Sequence of chain 1.C:
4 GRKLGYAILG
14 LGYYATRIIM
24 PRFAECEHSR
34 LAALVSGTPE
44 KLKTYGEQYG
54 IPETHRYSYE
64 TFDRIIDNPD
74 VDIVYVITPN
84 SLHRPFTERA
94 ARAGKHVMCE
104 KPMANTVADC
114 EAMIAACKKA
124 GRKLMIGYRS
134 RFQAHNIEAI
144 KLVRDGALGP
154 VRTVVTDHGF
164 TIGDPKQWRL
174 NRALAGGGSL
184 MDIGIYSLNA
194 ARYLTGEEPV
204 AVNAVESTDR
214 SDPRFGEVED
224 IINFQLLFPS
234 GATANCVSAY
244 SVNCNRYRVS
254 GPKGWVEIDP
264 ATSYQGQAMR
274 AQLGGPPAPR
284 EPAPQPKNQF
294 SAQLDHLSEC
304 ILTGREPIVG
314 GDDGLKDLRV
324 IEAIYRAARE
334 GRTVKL

Binding-site contacts:
Ligand atom O4 contacts residue GLU309 of chain 1.C at 3.0 Å (salt-bridge).
Ligand atom O5 contacts residue ARG125 of chain 1.C at 2.6 Å (salt-bridge).
Ligand atom O3 contacts residue LYS126 of chain 1.C at 3.4 Å.
Ligand atom C6 contacts residue GLU309 of chain 1.C at 4.3 Å.
Ligand atom O5 contacts residue CYS120 of chain 1.C at 3.7 Å.
Ligand atom C6 contacts residue LYS121 of chain 1.C at 4.4 Å.
Ligand atom O6 contacts residue CYS120 of chain 1.C at 4.3 Å.
Ligand atom C2 contacts residue GLY314 of chain 1.C at 3.9 Å.
Ligand atom C1 contacts residue ILE117 of chain 1.C at 4.4 Å (hydrophobic).
Ligand atom O2 contacts residue LEU127 of chain 1.C at 2.7 Å (h-bond).
Ligand atom O1 contacts residue GLY314 of chain 1.C at 3.6 Å (h-bond).
Ligand atom C2 contacts residue GLY313 of chain 1.C at 4.4 Å.
Ligand atom O6 contacts residue GLY124 of chain 1.C at 4.2 Å.
Ligand atom O6 contacts residue ARG125 of chain 1.C at 3.7 Å.
Ligand atom C5 contacts residue LYS126 of chain 1.C at 4.2 Å.
Ligand atom O1 contacts residue ILE117 of chain 1.C at 3.7 Å.
Ligand atom C3 contacts residue LYS126 of chain 1.C at 4.4 Å.
Ligand atom C2 contacts residue GLU309 of chain 1.C at 3.4 Å.
Ligand atom O3 contacts residue PRO310 of chain 1.C at 4.4 Å.
Ligand atom C4 contacts residue GLU309 of chain 1.C at 3.8 Å.
Ligand atom O6 contacts residue LYS121 of chain 1.C at 4.3 Å.
Ligand atom C1 contacts residue GLY314 of chain 1.C at 3.8 Å.
Ligand atom C3 contacts residue LEU127 of chain 1.C at 3.7 Å (hydrophobic).
Ligand atom C6 contacts residue ARG125 of chain 1.C at 4.2 Å.
Ligand atom C3 contacts residue GLU309 of chain 1.C at 3.5 Å.
Ligand atom O5 contacts residue LYS121 of chain 1.C at 3.8 Å.
Ligand atom C5 contacts residue GLU309 of chain 1.C at 4.1 Å.
Ligand atom O3 contacts residue LEU127 of chain 1.C at 3.0 Å (h-bond).
Ligand atom C2 contacts residue LEU127 of chain 1.C at 3.9 Å (hydrophobic).
Ligand atom O1 contacts residue ASP315 of chain 1.C at 4.3 Å.
Ligand atom O2 contacts residue GLU309 of chain 1.C at 4.0 Å.
Ligand atom O2 contacts residue GLY313 of chain 1.C at 3.3 Å.
Ligand atom O3 contacts residue ARG125 of chain 1.C at 4.4 Å.
Ligand atom O5 contacts residue LYS126 of chain 1.C at 4.1 Å.
Ligand atom O2 contacts residue GLY314 of chain 1.C at 2.8 Å (h-bond).
Ligand atom O1 contacts residue LEU127 of chain 1.C at 4.0 Å.
Ligand atom C1 contacts residue ASP315 of chain 1.C at 4.3 Å.
Ligand atom O5 contacts residue LEU127 of chain 1.C at 4.4 Å.
Ligand atom O3 contacts residue GLU309 of chain 1.C at 2.9 Å (salt-bridge).
Ligand atom C5 contacts residue ARG125 of chain 1.C at 3.4 Å.

A protein and the small-molecule ligand that binds it are described below.
Small molecule (SMILES): OC[C@@H](O)[C@@H](O)[C@H](O)[C@@H](O)CO